This protein binds this small molecule.
Small molecule (SMILES): O=C(O)[C@H]1O[C@H](OP(=O)(O)OP(=O)(O)OC[C@H]2O[C@@H](n3ccc(=O)[nH]c3=O)[C@H](O)[C@@H]2O)[C@H](O)[C@@H](O)[C@@H]1F

Sequence of chain 1.A:
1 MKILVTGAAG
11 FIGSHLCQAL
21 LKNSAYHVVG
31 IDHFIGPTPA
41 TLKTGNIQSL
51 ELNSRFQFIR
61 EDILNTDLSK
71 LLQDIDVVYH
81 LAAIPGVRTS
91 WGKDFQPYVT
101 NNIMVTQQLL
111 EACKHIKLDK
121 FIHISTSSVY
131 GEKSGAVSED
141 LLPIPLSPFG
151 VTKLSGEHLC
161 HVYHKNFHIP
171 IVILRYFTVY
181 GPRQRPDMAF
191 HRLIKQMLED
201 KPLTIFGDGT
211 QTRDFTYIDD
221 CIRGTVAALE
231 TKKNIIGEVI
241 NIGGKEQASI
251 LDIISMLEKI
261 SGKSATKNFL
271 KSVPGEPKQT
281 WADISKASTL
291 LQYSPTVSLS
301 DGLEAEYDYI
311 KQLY

Binding-site contacts:
Ligand atom C4' contacts residue NAD1 of chain 1.C at 3.5 Å.
Ligand atom O'Q contacts residue SER127 of chain 1.A at 2.8 Å (h-bond).
Ligand atom F4' contacts residue SER128 of chain 1.A at 3.2 Å.
Ligand atom O3A contacts residue THR178 of chain 1.A at 3.5 Å.
Ligand atom O'P contacts residue SER127 of chain 1.A at 2.8 Å (h-bond).
Ligand atom C6' contacts residue SER127 of chain 1.A at 3.0 Å.
Ligand atom O'Q contacts residue THR126 of chain 1.A at 2.1 Å (h-bond).
Ligand atom C2' contacts residue NAD1 of chain 1.C at 3.5 Å.
Ligand atom O'Q contacts residue SER128 of chain 1.A at 3.3 Å (h-bond).
Ligand atom C2D contacts residue GLU276 of chain 1.A at 3.5 Å.
Ligand atom O1A contacts residue ARG88 of chain 1.A at 2.9 Å (salt-bridge).
Ligand atom O'P contacts residue PHE177 of chain 1.A at 3.5 Å.
Ligand atom N3 contacts residue THR204 of chain 1.A at 2.6 Å (h-bond).
Ligand atom O'P contacts residue THR178 of chain 1.A at 2.6 Å (h-bond).
Ligand atom O2A contacts residue ALA189 of chain 1.A at 3.0 Å (h-bond).
Ligand atom O4D contacts residue ALA189 of chain 1.A at 3.4 Å.
Ligand atom O2' contacts residue MET188 of chain 1.A at 3.5 Å.
Ligand atom C4' contacts residue THR126 of chain 1.A at 3.5 Å.
Ligand atom O5' contacts residue THR178 of chain 1.A at 3.2 Å (h-bond).
Ligand atom O2B contacts residue ARG88 of chain 1.A at 3.2 Å (salt-bridge).
Ligand atom O3D contacts residue ARG213 of chain 1.A at 3.2 Å (salt-bridge).
Ligand atom O2' contacts residue ARG185 of chain 1.A at 2.8 Å (salt-bridge).
Ligand atom O3D contacts residue GLN211 of chain 1.A at 3.4 Å.
Ligand atom O1B contacts residue THR178 of chain 1.A at 3.0 Å (h-bond).
Ligand atom O2D contacts residue GLU276 of chain 1.A at 2.4 Å (salt-bridge).
Ligand atom C5 contacts residue PHE206 of chain 1.A at 3.5 Å (hydrophobic).
Ligand atom C6 contacts residue ALA189 of chain 1.A at 3.4 Å (hydrophobic).
Ligand atom C2' contacts residue MET188 of chain 1.A at 3.5 Å (hydrophobic).
Ligand atom F4' contacts residue PHE149 of chain 1.A at 3.3 Å.
Ligand atom O4 contacts residue THR204 of chain 1.A at 3.0 Å (h-bond).
Ligand atom O4 contacts residue ARG192 of chain 1.A at 2.8 Å (salt-bridge).
Ligand atom O3' contacts residue PRO85 of chain 1.A at 2.9 Å (h-bond).
Ligand atom O3' contacts residue ARG185 of chain 1.A at 3.3 Å (salt-bridge).
Ligand atom O2 contacts residue PHE206 of chain 1.A at 3.1 Å (h-bond).
Ligand atom C1' contacts residue MET188 of chain 1.A at 3.5 Å (hydrophobic).
Ligand atom O4D contacts residue ILE250 of chain 1.A at 3.2 Å.
Ligand atom C6' contacts residue THR126 of chain 1.A at 3.2 Å.
Ligand atom O1B contacts residue ARG213 of chain 1.A at 2.9 Å (salt-bridge).
Ligand atom C4 contacts residue THR204 of chain 1.A at 3.4 Å.
Ligand atom F4' contacts residue THR126 of chain 1.A at 2.5 Å.